Binding-site contacts:
Ligand atom O5 contacts residue TRP130 of chain 1.A at 4.0 Å.
Ligand atom O2 contacts residue ZN1 of chain 1.D at 2.2 Å.
Ligand atom C5 contacts residue TYR92 of chain 1.A at 3.3 Å (hydrophobic).
Ligand atom C5 contacts residue SER138 of chain 1.A at 3.6 Å.
Ligand atom O4 contacts residue TRP130 of chain 1.A at 3.6 Å.
Ligand atom O2 contacts residue 2MR1 of chain 1.B at 3.6 Å (h-bond).
Ligand atom O3 contacts residue TYR92 of chain 1.A at 3.1 Å (h-bond).
Ligand atom C2 contacts residue HIS220 of chain 1.A at 4.0 Å.
Ligand atom O3 contacts residue LYS156 of chain 1.A at 2.1 Å (salt-bridge).
Ligand atom O1 contacts residue TRP130 of chain 1.A at 3.9 Å.
Ligand atom O2 contacts residue TRP234 of chain 1.A at 3.2 Å (h-bond).
Ligand atom O2 contacts residue ASP143 of chain 1.A at 2.8 Å (salt-bridge).
Ligand atom O5 contacts residue HIS141 of chain 1.A at 2.8 Å.
Ligand atom C1 contacts residue HIS220 of chain 1.A at 3.9 Å.
Ligand atom O5 contacts residue HIS220 of chain 1.A at 3.4 Å (h-bond).
Ligand atom C1 contacts residue ASP143 of chain 1.A at 4.0 Å.
Ligand atom C2 contacts residue HIS141 of chain 1.A at 4.0 Å.
Ligand atom C3 contacts residue TRP130 of chain 1.A at 3.4 Å (hydrophobic).
Ligand atom O4 contacts residue LYS156 of chain 1.A at 3.8 Å.
Ligand atom C1 contacts residue ASN147 of chain 1.A at 3.2 Å.
Ligand atom C5 contacts residue LYS156 of chain 1.A at 3.3 Å.
Ligand atom C2 contacts residue ZN1 of chain 1.D at 2.9 Å.
Ligand atom O3 contacts residue VAL222 of chain 1.A at 3.5 Å.
Ligand atom O1 contacts residue SER232 of chain 1.A at 3.4 Å.
Ligand atom O4 contacts residue TYR92 of chain 1.A at 2.8 Å (h-bond).
Ligand atom C5 contacts residue VAL222 of chain 1.A at 3.5 Å (hydrophobic).
Ligand atom O1 contacts residue ASN147 of chain 1.A at 2.6 Å (h-bond).
Ligand atom O5 contacts residue 2MR1 of chain 1.B at 3.1 Å.
Ligand atom O2 contacts residue ASN147 of chain 1.A at 3.0 Å (h-bond).
Ligand atom O4 contacts residue VAL222 of chain 1.A at 3.9 Å.
Ligand atom O2 contacts residue HIS220 of chain 1.A at 3.6 Å (h-bond).
Ligand atom C5 contacts residue TRP130 of chain 1.A at 3.9 Å (hydrophobic).
Ligand atom C2 contacts residue TRP130 of chain 1.A at 3.5 Å (hydrophobic).
Ligand atom C1 contacts residue ZN1 of chain 1.D at 2.8 Å.
Ligand atom C1 contacts residue TRP130 of chain 1.A at 3.6 Å (hydrophobic).
Ligand atom C4 contacts residue VAL222 of chain 1.A at 3.4 Å (hydrophobic).
Ligand atom O1 contacts residue LEU149 of chain 1.A at 3.7 Å.
Ligand atom C2 contacts residue 2MR1 of chain 1.B at 3.8 Å.
Ligand atom O4 contacts residue SER138 of chain 1.A at 2.5 Å (h-bond).
Ligand atom O5 contacts residue ZN1 of chain 1.D at 2.3 Å.

A small-molecule ligand and the protein it binds are described below.
Small molecule (SMILES): O=C(O)CCC(=O)C(=O)O

Sequence of chain 1.A:
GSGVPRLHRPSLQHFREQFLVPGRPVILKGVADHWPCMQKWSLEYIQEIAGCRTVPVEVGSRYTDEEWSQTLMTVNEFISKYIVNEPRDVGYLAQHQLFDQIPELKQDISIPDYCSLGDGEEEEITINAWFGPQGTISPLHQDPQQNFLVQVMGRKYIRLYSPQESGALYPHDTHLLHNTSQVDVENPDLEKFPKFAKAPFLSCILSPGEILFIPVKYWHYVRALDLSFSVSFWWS